Binding-site contacts:
Ligand atom O7 contacts residue ASN278 of chain 1.C at 2.3 Å (h-bond).
Ligand atom C8 contacts residue SER38 of chain 1.C at 3.1 Å.
Ligand atom C1 contacts residue VAL290 of chain 1.C at 3.3 Å (hydrophobic).
Ligand atom C3 contacts residue VAL290 of chain 1.C at 3.9 Å (hydrophobic).
Ligand atom N2 contacts residue VAL290 of chain 1.C at 3.7 Å.
Ligand atom C7 contacts residue VAL290 of chain 1.C at 3.9 Å (hydrophobic).
Ligand atom C2 contacts residue VAL290 of chain 1.C at 3.8 Å (hydrophobic).
Ligand atom C1 contacts residue ASN291 of chain 1.C at 4.4 Å.
Ligand atom N2 contacts residue ASN278 of chain 1.C at 3.1 Å (h-bond).
Ligand atom C5 contacts residue ASN278 of chain 1.C at 3.6 Å.
Ligand atom O6 contacts residue PRO277 of chain 1.C at 4.5 Å.
Ligand atom C4 contacts residue ASN278 of chain 1.C at 4.2 Å.
Ligand atom C5 contacts residue ASN291 of chain 1.C at 3.8 Å.
Ligand atom C7 contacts residue SER38 of chain 1.C at 4.3 Å.
Ligand atom O5 contacts residue ASN291 of chain 1.C at 3.9 Å.
Ligand atom C8 contacts residue ASN278 of chain 1.C at 4.5 Å.
Ligand atom C1 contacts residue ASN278 of chain 1.C at 1.4 Å.
Ligand atom C3 contacts residue ASN278 of chain 1.C at 3.8 Å.
Ligand atom O5 contacts residue VAL290 of chain 1.C at 4.3 Å.
Ligand atom O5 contacts residue ASN278 of chain 1.C at 2.2 Å (h-bond).
Ligand atom C7 contacts residue ASN278 of chain 1.C at 3.0 Å.
Ligand atom O7 contacts residue VAL290 of chain 1.C at 3.3 Å.
Ligand atom C8 contacts residue VAL290 of chain 1.C at 4.4 Å (hydrophobic).
Ligand atom C2 contacts residue ASN278 of chain 1.C at 2.5 Å.
Ligand atom O6 contacts residue ASN278 of chain 1.C at 4.2 Å.
Ligand atom C6 contacts residue ASN291 of chain 1.C at 4.3 Å.
Ligand atom O6 contacts residue ASN291 of chain 1.C at 4.1 Å.

This protein binds this small molecule.
Small molecule (SMILES): CC(=O)N[C@@H]1[C@@H](O)[C@H](O)[C@@H](CO)O[C@H]1O

Sequence of chain 1.C:
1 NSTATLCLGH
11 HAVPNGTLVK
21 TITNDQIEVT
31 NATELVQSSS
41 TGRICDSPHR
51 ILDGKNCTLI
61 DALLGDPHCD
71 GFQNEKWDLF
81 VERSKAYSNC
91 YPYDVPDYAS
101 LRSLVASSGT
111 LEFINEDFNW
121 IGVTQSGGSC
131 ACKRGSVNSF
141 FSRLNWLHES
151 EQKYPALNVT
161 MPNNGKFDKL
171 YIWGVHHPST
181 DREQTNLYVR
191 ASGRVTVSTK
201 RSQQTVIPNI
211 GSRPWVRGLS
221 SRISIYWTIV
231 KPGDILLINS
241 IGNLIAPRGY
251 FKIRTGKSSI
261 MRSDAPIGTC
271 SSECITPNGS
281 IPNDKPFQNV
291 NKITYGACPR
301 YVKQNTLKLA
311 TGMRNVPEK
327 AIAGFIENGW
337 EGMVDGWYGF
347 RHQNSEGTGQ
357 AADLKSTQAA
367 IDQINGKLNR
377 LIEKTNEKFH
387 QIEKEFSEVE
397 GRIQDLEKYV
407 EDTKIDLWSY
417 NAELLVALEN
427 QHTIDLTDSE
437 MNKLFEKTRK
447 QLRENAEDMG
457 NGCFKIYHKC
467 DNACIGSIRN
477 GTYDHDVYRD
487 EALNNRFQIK